A small-molecule ligand and the protein it binds are described below.
Small molecule (SMILES): CC(C)[C@H](NC(=O)[C@@H](NC(=O)[C@H](C)NC(=O)[C@@H]1CCCN1C(=O)[C@@H](N)Cc1ccccc1)[C@@H](C)OP(=O)(O)O)C(=O)O

Sequence of chain 1.A:
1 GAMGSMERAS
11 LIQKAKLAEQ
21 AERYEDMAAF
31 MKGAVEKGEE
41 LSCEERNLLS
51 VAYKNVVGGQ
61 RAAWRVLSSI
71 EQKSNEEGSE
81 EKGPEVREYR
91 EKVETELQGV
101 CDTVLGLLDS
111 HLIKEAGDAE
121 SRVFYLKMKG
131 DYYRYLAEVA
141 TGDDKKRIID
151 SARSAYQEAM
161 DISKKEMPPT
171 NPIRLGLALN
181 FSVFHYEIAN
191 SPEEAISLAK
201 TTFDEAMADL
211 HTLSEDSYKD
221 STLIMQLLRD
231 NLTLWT

Binding-site contacts:
Ligand atom P contacts residue ARG134 of chain 1.A at 3.8 Å.
Ligand atom CB contacts residue ASN180 of chain 1.A at 3.2 Å.
Ligand atom CA contacts residue ASN231 of chain 1.A at 3.8 Å.
Ligand atom O1P contacts residue ARG61 of chain 1.A at 2.9 Å (salt-bridge).
Ligand atom O3P contacts residue TYR135 of chain 1.A at 2.6 Å (h-bond).
Ligand atom CG2 contacts residue VAL183 of chain 1.A at 3.7 Å (hydrophobic).
Ligand atom OXT contacts residue LYS54 of chain 1.A at 3.7 Å.
Ligand atom N contacts residue ASN231 of chain 1.A at 2.9 Å (h-bond).
Ligand atom C contacts residue ASN231 of chain 1.A at 3.7 Å.
Ligand atom P contacts residue ARG61 of chain 1.A at 3.6 Å.
Ligand atom CG contacts residue ARG65 of chain 1.A at 3.1 Å.
Ligand atom O contacts residue LYS127 of chain 1.A at 2.8 Å (salt-bridge).
Ligand atom O1P contacts residue LYS54 of chain 1.A at 3.3 Å (salt-bridge).
Ligand atom CA contacts residue ASN180 of chain 1.A at 3.2 Å.
Ligand atom CA contacts residue LEU179 of chain 1.A at 3.8 Å (hydrophobic).
Ligand atom CG contacts residue VAL183 of chain 1.A at 3.8 Å (hydrophobic).
Ligand atom CG2 contacts residue ASN180 of chain 1.A at 3.7 Å.
Ligand atom CG2 contacts residue GLY176 of chain 1.A at 3.5 Å.
Ligand atom O contacts residue LEU179 of chain 1.A at 3.5 Å.
Ligand atom CZ contacts residue ARG65 of chain 1.A at 3.5 Å.
Ligand atom O contacts residue ASN231 of chain 1.A at 3.0 Å (h-bond).
Ligand atom CD1 contacts residue ARG65 of chain 1.A at 2.7 Å.
Ligand atom O contacts residue VAL183 of chain 1.A at 3.5 Å.
Ligand atom O2P contacts residue ARG134 of chain 1.A at 2.8 Å (salt-bridge).
Ligand atom CE1 contacts residue ARG65 of chain 1.A at 2.9 Å.
Ligand atom C contacts residue ASN180 of chain 1.A at 3.6 Å.
Ligand atom N contacts residue ASN180 of chain 1.A at 3.0 Å (h-bond).
Ligand atom CG1 contacts residue LEU227 of chain 1.A at 3.5 Å (hydrophobic).
Ligand atom O2P contacts residue ARG61 of chain 1.A at 3.0 Å (salt-bridge).
Ligand atom CB contacts residue ASN231 of chain 1.A at 3.6 Å.
Ligand atom CD2 contacts residue ARG65 of chain 1.A at 3.8 Å.
Ligand atom O contacts residue LYS54 of chain 1.A at 3.4 Å (salt-bridge).
Ligand atom C contacts residue LYS127 of chain 1.A at 3.8 Å.
Ligand atom O contacts residue ASN180 of chain 1.A at 2.9 Å (h-bond).
Ligand atom CB contacts residue ASN231 of chain 1.A at 3.6 Å.
Ligand atom CA contacts residue ASN231 of chain 1.A at 3.5 Å.
Ligand atom P contacts residue TYR135 of chain 1.A at 3.8 Å.
Ligand atom CG1 contacts residue NF91 of chain 1.F at 3.8 Å.
Ligand atom OXT contacts residue NF91 of chain 1.F at 3.5 Å.
Ligand atom O3P contacts residue ARG134 of chain 1.A at 2.8 Å (salt-bridge).